A small-molecule ligand and the protein it binds are described below.
Small molecule (SMILES): CC(=O)N[C@@H]1[C@@H](O)[C@H](O)[C@@H](CO)O[C@H]1O

Binding-site contacts:
Ligand atom C8 contacts residue ASN154 of chain 48.E at 3.7 Å.
Ligand atom C3 contacts residue ASN154 of chain 48.E at 3.8 Å.
Ligand atom O5 contacts residue ASN154 of chain 48.E at 2.4 Å (h-bond).
Ligand atom N2 contacts residue ASN154 of chain 48.E at 2.8 Å (h-bond).
Ligand atom C1 contacts residue SER157 of chain 48.E at 4.3 Å.
Ligand atom O5 contacts residue SER157 of chain 48.E at 4.0 Å.
Ligand atom C7 contacts residue ASN154 of chain 48.E at 3.3 Å.
Ligand atom O6 contacts residue SER157 of chain 48.E at 4.2 Å.
Ligand atom C1 contacts residue SER156 of chain 48.E at 4.0 Å.
Ligand atom C2 contacts residue ASN154 of chain 48.E at 2.5 Å.
Ligand atom C5 contacts residue ASN154 of chain 48.E at 3.6 Å.
Ligand atom O7 contacts residue ASN154 of chain 48.E at 3.5 Å (h-bond).
Ligand atom C1 contacts residue ASN154 of chain 48.E at 1.4 Å.
Ligand atom C4 contacts residue ASN154 of chain 48.E at 4.2 Å.

Sequence of chain 48.E:
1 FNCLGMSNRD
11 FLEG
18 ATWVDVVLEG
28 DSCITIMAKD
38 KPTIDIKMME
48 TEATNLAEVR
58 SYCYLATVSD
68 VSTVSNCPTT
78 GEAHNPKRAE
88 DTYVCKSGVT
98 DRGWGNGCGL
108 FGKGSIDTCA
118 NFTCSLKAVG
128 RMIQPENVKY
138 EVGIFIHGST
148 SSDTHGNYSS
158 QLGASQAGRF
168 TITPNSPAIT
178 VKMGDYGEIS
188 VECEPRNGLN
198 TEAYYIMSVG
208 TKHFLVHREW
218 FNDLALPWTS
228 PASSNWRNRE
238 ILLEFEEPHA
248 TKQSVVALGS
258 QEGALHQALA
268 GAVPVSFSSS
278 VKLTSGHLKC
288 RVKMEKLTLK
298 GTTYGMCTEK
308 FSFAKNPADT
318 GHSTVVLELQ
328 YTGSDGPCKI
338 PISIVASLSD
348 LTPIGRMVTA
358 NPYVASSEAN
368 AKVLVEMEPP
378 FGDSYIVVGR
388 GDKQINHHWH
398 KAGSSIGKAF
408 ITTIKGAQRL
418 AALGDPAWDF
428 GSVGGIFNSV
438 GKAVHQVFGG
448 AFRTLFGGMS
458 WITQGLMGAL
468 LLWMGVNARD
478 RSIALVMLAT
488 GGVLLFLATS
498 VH